Binding-site contacts:
Ligand atom C7 contacts residue ASN89 of chain 1.D at 3.8 Å.
Ligand atom C5 contacts residue ASN89 of chain 1.D at 3.8 Å.
Ligand atom C6 contacts residue SER17 of chain 1.E at 4.0 Å.
Ligand atom N2 contacts residue ASN89 of chain 1.D at 2.9 Å (h-bond).
Ligand atom C4 contacts residue ASN89 of chain 1.D at 4.4 Å.
Ligand atom O7 contacts residue ASN89 of chain 1.D at 4.2 Å.
Ligand atom O5 contacts residue GLY16 of chain 1.E at 4.1 Å.
Ligand atom O5 contacts residue ASN89 of chain 1.D at 2.5 Å (h-bond).
Ligand atom C6 contacts residue GLU88 of chain 1.D at 4.5 Å.
Ligand atom C3 contacts residue ASN89 of chain 1.D at 3.9 Å.
Ligand atom C6 contacts residue ASN89 of chain 1.D at 4.2 Å.
Ligand atom C1 contacts residue ASN89 of chain 1.D at 1.5 Å.
Ligand atom O6 contacts residue SER17 of chain 1.E at 3.2 Å (h-bond).
Ligand atom C1 contacts residue GLY16 of chain 1.E at 4.4 Å.
Ligand atom C2 contacts residue ASN89 of chain 1.D at 2.5 Å.

This protein binds this small molecule.
Small molecule (SMILES): CC(=O)N[C@@H]1[C@@H](O)[C@H](O)[C@@H](CO)O[C@H]1O

Sequence of chain 1.E:
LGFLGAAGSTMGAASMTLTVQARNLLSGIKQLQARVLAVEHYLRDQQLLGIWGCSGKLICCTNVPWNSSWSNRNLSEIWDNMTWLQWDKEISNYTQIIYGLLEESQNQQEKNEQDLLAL

Sequence of chain 1.D:
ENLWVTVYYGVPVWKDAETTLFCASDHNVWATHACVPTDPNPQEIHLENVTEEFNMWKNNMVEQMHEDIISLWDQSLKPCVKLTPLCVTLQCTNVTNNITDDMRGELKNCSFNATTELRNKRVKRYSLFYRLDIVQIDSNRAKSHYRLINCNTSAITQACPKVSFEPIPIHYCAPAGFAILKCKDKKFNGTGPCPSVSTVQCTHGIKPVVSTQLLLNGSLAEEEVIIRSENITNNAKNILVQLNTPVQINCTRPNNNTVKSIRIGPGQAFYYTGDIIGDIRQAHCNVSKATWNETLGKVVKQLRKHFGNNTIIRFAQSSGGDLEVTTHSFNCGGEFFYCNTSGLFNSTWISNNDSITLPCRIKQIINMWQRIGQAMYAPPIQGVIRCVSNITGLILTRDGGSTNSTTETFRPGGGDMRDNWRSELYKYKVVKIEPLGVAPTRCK